Binding-site contacts:
Ligand atom CZ contacts residue ASN346 of chain 1.S at 3.5 Å.
Ligand atom CD1 contacts residue ARG177 of chain 1.S at 3.7 Å.
Ligand atom O contacts residue MET366 of chain 1.S at 3.3 Å.
Ligand atom OE1 contacts residue MET364 of chain 1.S at 3.0 Å (h-bond).
Ligand atom CD1 contacts residue THR173 of chain 1.S at 3.4 Å.
Ligand atom C contacts residue ARG367 of chain 1.S at 3.5 Å.
Ligand atom NE2 contacts residue MET366 of chain 1.S at 3.5 Å.
Ligand atom CLE1 contacts residue THR173 of chain 1.S at 3.3 Å.
Ligand atom N contacts residue PRO365 of chain 1.S at 3.0 Å (h-bond).
Ligand atom CG contacts residue GLY175 of chain 1.S at 3.7 Å.
Ligand atom CB contacts residue PRO365 of chain 1.S at 3.5 Å (hydrophobic).
Ligand atom NE2 contacts residue TYR325 of chain 1.S at 3.5 Å.
Ligand atom CLZ contacts residue TYR246 of chain 1.S at 3.6 Å.
Ligand atom CE2 contacts residue ASN346 of chain 1.S at 3.5 Å.
Ligand atom CLE1 contacts residue GLY175 of chain 1.S at 3.6 Å.
Ligand atom CA contacts residue PRO365 of chain 1.S at 3.7 Å (hydrophobic).
Ligand atom N contacts residue GLY175 of chain 1.S at 2.7 Å (h-bond).
Ligand atom CD2 contacts residue ASN346 of chain 1.S at 3.7 Å.
Ligand atom CE2 contacts residue VAL249 of chain 1.S at 3.5 Å (hydrophobic).
Ligand atom OD1 contacts residue HIS176 of chain 1.S at 3.3 Å.
Ligand atom O contacts residue MET364 of chain 1.S at 3.4 Å.
Ligand atom C contacts residue MET364 of chain 1.S at 3.7 Å (hydrophobic).
Ligand atom CG contacts residue PRO365 of chain 1.S at 3.6 Å (hydrophobic).
Ligand atom CLZ contacts residue VAL249 of chain 1.S at 3.7 Å.
Ligand atom OE1 contacts residue PRO365 of chain 1.S at 3.4 Å (h-bond).
Ligand atom N contacts residue MET364 of chain 1.S at 3.7 Å.
Ligand atom CG contacts residue HIS176 of chain 1.S at 3.6 Å.
Ligand atom O contacts residue MET364 of chain 1.S at 3.4 Å.
Ligand atom CA contacts residue GLY175 of chain 1.S at 3.6 Å.
Ligand atom CB contacts residue MET364 of chain 1.S at 3.7 Å (hydrophobic).
Ligand atom CA contacts residue GLY175 of chain 1.S at 3.5 Å.
Ligand atom CD2 contacts residue VAL249 of chain 1.S at 3.8 Å (hydrophobic).
Ligand atom CB contacts residue GLY175 of chain 1.S at 3.4 Å.
Ligand atom C contacts residue GLY175 of chain 1.S at 3.6 Å.
Ligand atom O contacts residue ARG367 of chain 1.S at 2.8 Å (salt-bridge).
Ligand atom CZ contacts residue PRO244 of chain 1.S at 3.6 Å (hydrophobic).
Ligand atom CE2 contacts residue PRO244 of chain 1.S at 3.7 Å (hydrophobic).
Ligand atom CD2 contacts residue MET364 of chain 1.S at 3.7 Å (hydrophobic).
Ligand atom O contacts residue HIS176 of chain 1.S at 3.6 Å.
Ligand atom O contacts residue VAL249 of chain 1.S at 3.3 Å.

A protein and the small-molecule ligand that binds it are described below.
Small molecule (SMILES): CC(=O)N[C@@H](CCC(N)=O)C(=O)N[C@@H](CC1CCCCC1)C(=O)N[C@@H](CC(=O)O)C(=O)N[C@@H](CC(C)C)C(=O)N[C@@H](Cc1ccc(Cl)c(Cl)c1)C(=O)O

Sequence of chain 1.S:
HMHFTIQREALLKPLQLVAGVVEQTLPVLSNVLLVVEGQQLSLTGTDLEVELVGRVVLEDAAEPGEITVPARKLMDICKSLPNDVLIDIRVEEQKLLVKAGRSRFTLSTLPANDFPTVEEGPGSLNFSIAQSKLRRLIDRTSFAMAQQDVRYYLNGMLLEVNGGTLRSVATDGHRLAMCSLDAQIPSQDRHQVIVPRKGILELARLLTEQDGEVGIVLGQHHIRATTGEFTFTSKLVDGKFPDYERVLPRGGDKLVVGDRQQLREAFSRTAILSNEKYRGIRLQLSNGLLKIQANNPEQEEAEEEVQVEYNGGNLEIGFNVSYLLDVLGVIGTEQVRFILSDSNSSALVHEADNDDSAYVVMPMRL